Binding-site contacts:
Ligand atom N4 contacts residue ASP199 of chain 1.A at 4.0 Å.
Ligand atom O3' contacts residue LYS682 of chain 1.A at 3.1 Å (salt-bridge).
Ligand atom N4 contacts residue GLY198 of chain 1.A at 3.8 Å.
Ligand atom C5 contacts residue TRP201 of chain 1.A at 3.4 Å (hydrophobic).
Ligand atom C4 contacts residue TRP201 of chain 1.A at 3.3 Å (hydrophobic).
Ligand atom N3 contacts residue TRP201 of chain 1.A at 3.6 Å.
Ligand atom C3' contacts residue TRP201 of chain 1.A at 4.1 Å (hydrophobic).
Ligand atom C3' contacts residue LYS682 of chain 1.A at 3.8 Å.
Ligand atom O2 contacts residue TRP201 of chain 1.A at 4.3 Å.
Ligand atom O5' contacts residue TRP201 of chain 1.A at 3.6 Å.
Ligand atom C2' contacts residue LYS682 of chain 1.A at 3.6 Å.
Ligand atom OP1 contacts residue PRO423 of chain 1.A at 3.6 Å.
Ligand atom C1' contacts residue LYS682 of chain 1.A at 4.5 Å.
Ligand atom O2 contacts residue LEU197 of chain 1.A at 4.0 Å.
Ligand atom O2 contacts residue LYS682 of chain 1.A at 4.2 Å.
Ligand atom C6 contacts residue TRP201 of chain 1.A at 3.5 Å (hydrophobic).
Ligand atom N4 contacts residue TRP201 of chain 1.A at 3.8 Å.
Ligand atom C4' contacts residue TRP201 of chain 1.A at 4.3 Å (hydrophobic).
Ligand atom C2' contacts residue TRP201 of chain 1.A at 3.6 Å (hydrophobic).
Ligand atom O4' contacts residue TRP201 of chain 1.A at 4.5 Å.
Ligand atom C2 contacts residue TRP201 of chain 1.A at 3.9 Å (hydrophobic).
Ligand atom C1' contacts residue TRP201 of chain 1.A at 4.5 Å (hydrophobic).
Ligand atom N1 contacts residue TRP201 of chain 1.A at 4.0 Å.
Ligand atom C5' contacts residue TRP201 of chain 1.A at 3.5 Å (hydrophobic).

Sequence of chain 1.A:
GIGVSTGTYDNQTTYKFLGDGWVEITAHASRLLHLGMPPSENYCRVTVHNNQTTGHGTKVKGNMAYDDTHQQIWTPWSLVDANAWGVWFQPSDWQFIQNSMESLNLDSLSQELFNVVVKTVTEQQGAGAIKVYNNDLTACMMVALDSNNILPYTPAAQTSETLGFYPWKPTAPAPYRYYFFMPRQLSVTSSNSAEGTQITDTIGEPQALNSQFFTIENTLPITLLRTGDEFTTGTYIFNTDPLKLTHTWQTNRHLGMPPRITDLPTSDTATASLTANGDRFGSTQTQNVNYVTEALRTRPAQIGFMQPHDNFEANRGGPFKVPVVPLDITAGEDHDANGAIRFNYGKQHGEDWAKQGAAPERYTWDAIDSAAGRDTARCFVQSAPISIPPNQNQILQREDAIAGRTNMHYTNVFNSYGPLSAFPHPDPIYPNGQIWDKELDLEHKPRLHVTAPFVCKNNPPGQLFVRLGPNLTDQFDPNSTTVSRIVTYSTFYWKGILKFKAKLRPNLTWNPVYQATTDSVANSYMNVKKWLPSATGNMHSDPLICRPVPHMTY

This protein binds this small molecule.
Small molecule (SMILES): Nc1ccn([C@H]2C[C@H](O)[C@@H](COP(=O)(O)O)O2)c(=O)n1